Sequence of chain 2.E:
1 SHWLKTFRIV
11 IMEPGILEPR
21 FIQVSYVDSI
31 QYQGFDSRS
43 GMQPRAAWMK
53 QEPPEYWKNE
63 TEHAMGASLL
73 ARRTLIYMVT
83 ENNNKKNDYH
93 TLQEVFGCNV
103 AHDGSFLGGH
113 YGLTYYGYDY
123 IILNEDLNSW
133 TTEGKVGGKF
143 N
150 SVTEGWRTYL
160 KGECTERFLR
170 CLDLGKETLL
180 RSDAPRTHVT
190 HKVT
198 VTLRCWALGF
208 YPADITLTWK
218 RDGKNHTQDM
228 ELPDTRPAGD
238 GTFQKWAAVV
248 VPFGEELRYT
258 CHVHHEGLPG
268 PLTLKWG

Binding-site contacts:
Ligand atom C2 contacts residue ASN222 of chain 2.E at 2.5 Å.
Ligand atom C4 contacts residue ASN222 of chain 2.E at 4.2 Å.
Ligand atom C3 contacts residue ASN222 of chain 2.E at 3.8 Å.
Ligand atom C5 contacts residue ASN222 of chain 2.E at 3.7 Å.
Ligand atom C7 contacts residue ASN222 of chain 2.E at 4.3 Å.
Ligand atom N2 contacts residue ASN222 of chain 2.E at 3.0 Å (h-bond).
Ligand atom C1 contacts residue ASN222 of chain 2.E at 1.5 Å.
Ligand atom O5 contacts residue ASN222 of chain 2.E at 2.4 Å (h-bond).

A protein and the small-molecule ligand that binds it are described below.
Small molecule (SMILES): CC(=O)N[C@@H]1[C@@H](O)[C@H](O)[C@@H](CO)O[C@H]1O